Sequence of chain 1.S:
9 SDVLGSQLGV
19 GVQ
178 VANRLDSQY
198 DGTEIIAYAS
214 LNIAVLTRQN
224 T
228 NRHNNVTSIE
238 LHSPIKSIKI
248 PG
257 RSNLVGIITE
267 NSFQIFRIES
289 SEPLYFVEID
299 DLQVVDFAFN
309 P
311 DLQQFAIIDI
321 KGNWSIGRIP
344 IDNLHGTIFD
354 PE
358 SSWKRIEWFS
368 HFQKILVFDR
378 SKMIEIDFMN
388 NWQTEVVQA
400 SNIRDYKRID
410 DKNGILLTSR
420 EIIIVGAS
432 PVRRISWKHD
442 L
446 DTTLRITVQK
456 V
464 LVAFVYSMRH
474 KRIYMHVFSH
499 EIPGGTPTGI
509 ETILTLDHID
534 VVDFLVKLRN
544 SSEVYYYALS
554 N

Binding-site contacts:
Ligand atom O contacts residue VAL178 of chain 1.S at 4.2 Å.

This protein binds this small molecule.
Small molecule (SMILES): NCC(=O)NCC(=O)NCC(=O)NCC(=O)NCC(=O)NCC(=O)NCC(=O)NCC(=O)NCC(=O)NCC(=O)NCC(=O)NCC(=O)NCC=O